Binding-site contacts:
Ligand atom C3' contacts residue ILE62 of chain 1.A at 3.6 Å (hydrophobic).
Ligand atom N contacts residue PHE89 of chain 1.A at 4.0 Å.
Ligand atom C6 contacts residue VAL74 of chain 1.A at 4.1 Å (hydrophobic).
Ligand atom O contacts residue LEU33 of chain 1.A at 3.5 Å.
Ligand atom N contacts residue ASP66 of chain 1.A at 2.6 Å (salt-bridge).
Ligand atom C4 contacts residue PHE89 of chain 1.A at 4.1 Å (hydrophobic).
Ligand atom C7 contacts residue ASP66 of chain 1.A at 4.1 Å.
Ligand atom C2 contacts residue ILE62 of chain 1.A at 3.7 Å (hydrophobic).
Ligand atom C7 contacts residue PHE69 of chain 1.A at 3.8 Å (hydrophobic).
Ligand atom C6 contacts residue PHE89 of chain 1.A at 3.9 Å (hydrophobic).
Ligand atom O contacts residue ALA120 of chain 1.A at 3.0 Å.
Ligand atom C4 contacts residue ILE62 of chain 1.A at 4.2 Å (hydrophobic).
Ligand atom C3' contacts residue ASP31 of chain 1.A at 3.2 Å.
Ligand atom C3 contacts residue TYR93 of chain 1.A at 3.9 Å (hydrophobic).
Ligand atom C6 contacts residue GLN77 of chain 1.A at 4.0 Å.
Ligand atom O contacts residue ILE62 of chain 1.A at 4.0 Å.
Ligand atom C3 contacts residue VAL105 of chain 1.A at 4.2 Å (hydrophobic).
Ligand atom C9 contacts residue PHE89 of chain 1.A at 4.0 Å (hydrophobic).
Ligand atom C4 contacts residue LEU107 of chain 1.A at 4.1 Å (hydrophobic).
Ligand atom C5 contacts residue LEU78 of chain 1.A at 3.9 Å (hydrophobic).
Ligand atom C8 contacts residue ASP66 of chain 1.A at 3.7 Å.
Ligand atom C8 contacts residue ILE62 of chain 1.A at 4.2 Å (hydrophobic).
Ligand atom C6 contacts residue PHE69 of chain 1.A at 4.0 Å (hydrophobic).
Ligand atom C2 contacts residue ASP66 of chain 1.A at 3.5 Å.
Ligand atom C3' contacts residue TYR93 of chain 1.A at 3.5 Å (hydrophobic).
Ligand atom C2 contacts residue TYR93 of chain 1.A at 3.2 Å (hydrophobic).
Ligand atom C2 contacts residue VAL105 of chain 1.A at 3.8 Å (hydrophobic).
Ligand atom C5 contacts residue LEU107 of chain 1.A at 4.0 Å (hydrophobic).
Ligand atom C3 contacts residue ILE62 of chain 1.A at 3.5 Å (hydrophobic).
Ligand atom O contacts residue ASP31 of chain 1.A at 2.7 Å (salt-bridge).
Ligand atom N contacts residue ILE62 of chain 1.A at 4.2 Å.
Ligand atom C9 contacts residue ILE62 of chain 1.A at 3.8 Å (hydrophobic).
Ligand atom C5 contacts residue PHE89 of chain 1.A at 4.0 Å (hydrophobic).
Ligand atom C5 contacts residue VAL74 of chain 1.A at 4.2 Å (hydrophobic).
Ligand atom C3' contacts residue ALA120 of chain 1.A at 3.5 Å (hydrophobic).
Ligand atom C3' contacts residue VAL105 of chain 1.A at 4.2 Å (hydrophobic).
Ligand atom N contacts residue VAL105 of chain 1.A at 4.1 Å.
Ligand atom C7 contacts residue PHE89 of chain 1.A at 3.5 Å (hydrophobic).
Ligand atom C8 contacts residue PHE89 of chain 1.A at 3.7 Å (hydrophobic).
Ligand atom C4 contacts residue LEU33 of chain 1.A at 3.7 Å (hydrophobic).

Sequence of chain 1.A:
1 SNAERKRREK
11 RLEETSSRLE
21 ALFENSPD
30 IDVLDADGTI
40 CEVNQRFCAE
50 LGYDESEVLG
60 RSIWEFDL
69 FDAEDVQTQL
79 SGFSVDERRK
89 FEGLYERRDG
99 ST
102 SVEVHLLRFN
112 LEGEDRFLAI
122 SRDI

The small molecule below binds the protein below.
Small molecule (SMILES): O=Cc1c[nH]c2ccccc12